Binding-site contacts:
Ligand atom C1 contacts residue ASN48 of chain 1.B at 4.2 Å.
Ligand atom O7 contacts residue SER54 of chain 1.B at 3.4 Å.
Ligand atom C4 contacts residue ASN53 of chain 1.B at 4.2 Å.
Ligand atom O5 contacts residue ASN53 of chain 1.B at 2.3 Å (h-bond).
Ligand atom N2 contacts residue ASN53 of chain 1.B at 3.1 Å (h-bond).
Ligand atom C8 contacts residue SER54 of chain 1.B at 4.2 Å.
Ligand atom C3 contacts residue ASN53 of chain 1.B at 3.9 Å.
Ligand atom C7 contacts residue GLU35 of chain 1.B at 4.4 Å.
Ligand atom C8 contacts residue VAL46 of chain 1.B at 3.2 Å (hydrophobic).
Ligand atom C1 contacts residue ASN53 of chain 1.B at 1.4 Å.
Ligand atom C7 contacts residue ASN53 of chain 1.B at 3.5 Å.
Ligand atom C7 contacts residue VAL46 of chain 1.B at 4.3 Å (hydrophobic).
Ligand atom C8 contacts residue GLU35 of chain 1.B at 3.5 Å.
Ligand atom O7 contacts residue ASN53 of chain 1.B at 3.5 Å (h-bond).
Ligand atom C8 contacts residue ASN48 of chain 1.B at 4.0 Å.
Ligand atom C7 contacts residue SER55 of chain 1.B at 3.7 Å.
Ligand atom C8 contacts residue ASN53 of chain 1.B at 4.2 Å.
Ligand atom C8 contacts residue SER55 of chain 1.B at 4.0 Å.
Ligand atom O7 contacts residue SER55 of chain 1.B at 2.7 Å (h-bond).
Ligand atom C7 contacts residue SER54 of chain 1.B at 4.2 Å.
Ligand atom C8 contacts residue PHE47 of chain 1.B at 4.2 Å (hydrophobic).
Ligand atom N2 contacts residue ASN48 of chain 1.B at 3.9 Å.
Ligand atom O6 contacts residue TYR51 of chain 1.B at 4.4 Å.
Ligand atom C2 contacts residue ASN53 of chain 1.B at 2.5 Å.
Ligand atom N2 contacts residue GLU35 of chain 1.B at 4.2 Å.
Ligand atom C5 contacts residue ASN53 of chain 1.B at 3.6 Å.

This protein binds this small molecule.
Small molecule (SMILES): CC(=O)N[C@@H]1[C@@H](O)[C@H](O)[C@@H](CO)O[C@H]1O

Sequence of chain 1.B:
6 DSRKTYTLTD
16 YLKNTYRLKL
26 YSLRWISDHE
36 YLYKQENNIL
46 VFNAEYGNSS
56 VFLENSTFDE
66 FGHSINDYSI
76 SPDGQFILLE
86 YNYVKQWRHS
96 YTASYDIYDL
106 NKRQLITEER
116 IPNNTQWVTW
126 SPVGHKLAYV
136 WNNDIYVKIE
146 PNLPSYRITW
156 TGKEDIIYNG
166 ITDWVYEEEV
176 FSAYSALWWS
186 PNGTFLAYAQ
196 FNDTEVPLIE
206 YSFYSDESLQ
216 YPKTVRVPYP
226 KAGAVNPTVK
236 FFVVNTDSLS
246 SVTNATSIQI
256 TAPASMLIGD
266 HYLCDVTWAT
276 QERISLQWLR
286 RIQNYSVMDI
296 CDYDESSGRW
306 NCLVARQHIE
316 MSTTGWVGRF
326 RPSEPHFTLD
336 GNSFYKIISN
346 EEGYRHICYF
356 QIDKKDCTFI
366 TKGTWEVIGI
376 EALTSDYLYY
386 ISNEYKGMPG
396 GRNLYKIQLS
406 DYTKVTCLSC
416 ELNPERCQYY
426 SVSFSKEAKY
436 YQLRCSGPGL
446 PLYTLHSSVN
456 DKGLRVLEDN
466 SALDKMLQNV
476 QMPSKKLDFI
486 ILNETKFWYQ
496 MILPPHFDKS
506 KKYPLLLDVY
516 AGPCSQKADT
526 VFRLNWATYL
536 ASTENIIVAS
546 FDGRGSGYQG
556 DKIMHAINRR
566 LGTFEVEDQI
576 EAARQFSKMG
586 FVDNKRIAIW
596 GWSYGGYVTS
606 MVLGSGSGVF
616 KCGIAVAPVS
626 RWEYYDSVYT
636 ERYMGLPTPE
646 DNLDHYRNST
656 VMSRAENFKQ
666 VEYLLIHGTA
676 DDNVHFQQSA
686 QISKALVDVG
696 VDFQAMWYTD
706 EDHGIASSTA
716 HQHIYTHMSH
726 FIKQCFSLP